A protein and the small-molecule ligand that binds it are described below.
Small molecule (SMILES): CC(=O)N[C@@H]1[C@@H](O)[C@H](O)[C@@H](CO)O[C@H]1O

Binding-site contacts:
Ligand atom C5 contacts residue ASN59 of chain 1.E at 3.6 Å.
Ligand atom C2 contacts residue ASN59 of chain 1.E at 2.3 Å.
Ligand atom C7 contacts residue ASN59 of chain 1.E at 3.8 Å.
Ligand atom C3 contacts residue ASN59 of chain 1.E at 3.7 Å.
Ligand atom O5 contacts residue ASN59 of chain 1.E at 2.2 Å (h-bond).
Ligand atom C4 contacts residue ASN59 of chain 1.E at 4.1 Å.
Ligand atom N2 contacts residue ASN59 of chain 1.E at 2.7 Å (h-bond).
Ligand atom C1 contacts residue ASN59 of chain 1.E at 1.4 Å.
Ligand atom O7 contacts residue LEU58 of chain 1.E at 3.8 Å.

Sequence of chain 1.E:
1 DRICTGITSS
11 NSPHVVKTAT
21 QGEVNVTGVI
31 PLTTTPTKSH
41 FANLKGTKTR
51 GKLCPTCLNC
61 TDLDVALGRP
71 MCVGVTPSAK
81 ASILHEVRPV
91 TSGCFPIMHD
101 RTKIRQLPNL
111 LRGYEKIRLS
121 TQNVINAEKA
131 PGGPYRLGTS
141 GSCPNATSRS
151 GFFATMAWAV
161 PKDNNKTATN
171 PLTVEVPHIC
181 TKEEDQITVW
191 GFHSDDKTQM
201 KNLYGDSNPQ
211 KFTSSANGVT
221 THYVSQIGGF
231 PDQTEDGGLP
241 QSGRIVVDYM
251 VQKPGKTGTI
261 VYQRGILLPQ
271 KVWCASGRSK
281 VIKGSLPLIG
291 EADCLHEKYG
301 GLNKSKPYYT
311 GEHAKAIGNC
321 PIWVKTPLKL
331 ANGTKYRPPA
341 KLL